Sequence of chain 23.C:
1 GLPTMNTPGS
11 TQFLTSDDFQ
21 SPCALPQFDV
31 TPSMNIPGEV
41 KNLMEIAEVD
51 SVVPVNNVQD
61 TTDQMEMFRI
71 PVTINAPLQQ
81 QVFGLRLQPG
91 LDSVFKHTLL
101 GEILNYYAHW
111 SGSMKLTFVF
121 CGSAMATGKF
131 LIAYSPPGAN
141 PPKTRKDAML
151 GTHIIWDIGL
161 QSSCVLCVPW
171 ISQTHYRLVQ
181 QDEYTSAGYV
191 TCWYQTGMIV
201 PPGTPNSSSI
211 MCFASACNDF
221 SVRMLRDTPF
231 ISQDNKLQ

Sequence of chain 23.A:
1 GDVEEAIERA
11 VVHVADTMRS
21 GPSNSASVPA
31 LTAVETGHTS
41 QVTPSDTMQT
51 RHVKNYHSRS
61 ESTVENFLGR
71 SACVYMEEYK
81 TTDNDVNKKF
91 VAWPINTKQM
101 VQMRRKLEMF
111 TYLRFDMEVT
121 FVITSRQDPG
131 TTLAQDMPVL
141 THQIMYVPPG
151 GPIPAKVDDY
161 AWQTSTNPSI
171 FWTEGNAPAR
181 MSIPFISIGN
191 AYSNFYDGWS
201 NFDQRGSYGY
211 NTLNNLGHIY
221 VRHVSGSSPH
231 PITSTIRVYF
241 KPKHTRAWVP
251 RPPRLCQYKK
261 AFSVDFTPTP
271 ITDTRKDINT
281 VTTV

Sequence of chain 24.C:
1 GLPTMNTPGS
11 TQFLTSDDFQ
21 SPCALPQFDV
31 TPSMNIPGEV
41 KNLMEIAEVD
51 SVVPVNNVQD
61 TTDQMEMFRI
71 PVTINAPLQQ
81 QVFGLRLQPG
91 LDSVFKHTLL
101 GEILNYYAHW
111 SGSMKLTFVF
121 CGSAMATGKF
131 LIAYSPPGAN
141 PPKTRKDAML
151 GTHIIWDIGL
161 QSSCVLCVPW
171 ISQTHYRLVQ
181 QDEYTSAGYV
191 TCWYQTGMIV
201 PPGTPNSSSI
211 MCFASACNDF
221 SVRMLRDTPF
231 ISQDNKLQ

This protein binds this small molecule.
Small molecule (SMILES): Cc1cc(CCCCCCCOc2ccc(C3=NCCO3)cc2)on1

Binding-site contacts:
Ligand atom C4A contacts residue ILE170 of chain 23.A at 3.9 Å (hydrophobic).
Ligand atom N3A contacts residue TYR146 of chain 23.A at 4.0 Å.
Ligand atom C1B contacts residue ILE183 of chain 23.A at 4.0 Å (hydrophobic).
Ligand atom C5B contacts residue ILE183 of chain 23.A at 3.7 Å (hydrophobic).
Ligand atom O1 contacts residue THR97 of chain 23.A at 3.4 Å (h-bond).
Ligand atom C4 contacts residue TYR192 of chain 23.A at 3.5 Å (hydrophobic).
Ligand atom C5A contacts residue ILE144 of chain 23.A at 3.7 Å (hydrophobic).
Ligand atom N3A contacts residue ALA24 of chain 23.C at 3.8 Å.
Ligand atom C6B contacts residue ILE183 of chain 23.A at 3.6 Å (hydrophobic).
Ligand atom C4B contacts residue TYR146 of chain 23.A at 3.7 Å (hydrophobic).
Ligand atom N2 contacts residue W711 of chain 23.F at 2.9 Å.
Ligand atom C2C contacts residue LEU216 of chain 23.A at 3.7 Å (hydrophobic).
Ligand atom C4A contacts residue LEU14 of chain 24.C at 4.0 Å (hydrophobic).
Ligand atom C5B contacts residue TYR146 of chain 23.A at 3.4 Å (hydrophobic).
Ligand atom C5A contacts residue PRO168 of chain 23.A at 4.0 Å (hydrophobic).
Ligand atom C2C contacts residue THR97 of chain 23.A at 3.9 Å.
Ligand atom C4A contacts residue MET181 of chain 23.A at 3.6 Å (hydrophobic).
Ligand atom C31 contacts residue W711 of chain 23.F at 3.0 Å.
Ligand atom C2A contacts residue MET181 of chain 23.A at 3.7 Å (hydrophobic).
Ligand atom O1A contacts residue PHE121 of chain 23.A at 4.0 Å.
Ligand atom O1B contacts residue ILE95 of chain 23.A at 3.6 Å.
Ligand atom N3A contacts residue MET181 of chain 23.A at 3.3 Å.
Ligand atom N2 contacts residue THR97 of chain 23.A at 3.7 Å.
Ligand atom C6B contacts residue TYR146 of chain 23.A at 3.8 Å (hydrophobic).
Ligand atom C4B contacts residue ILE183 of chain 23.A at 4.0 Å (hydrophobic).
Ligand atom C3C contacts residue TYR192 of chain 23.A at 4.0 Å (hydrophobic).
Ligand atom C3 contacts residue W711 of chain 23.F at 3.3 Å.
Ligand atom C3C contacts residue LEU216 of chain 23.A at 3.7 Å (hydrophobic).
Ligand atom C3B contacts residue ILE219 of chain 23.A at 3.8 Å (hydrophobic).
Ligand atom C31 contacts residue ASN214 of chain 23.A at 3.3 Å.
Ligand atom C6C contacts residue ILE186 of chain 23.A at 3.9 Å (hydrophobic).
Ligand atom C5A contacts residue ILE170 of chain 23.A at 3.8 Å (hydrophobic).
Ligand atom O1 contacts residue W711 of chain 23.F at 3.7 Å.
Ligand atom C4A contacts residue ALA24 of chain 23.C at 4.0 Å (hydrophobic).
Ligand atom C1C contacts residue PHE115 of chain 23.A at 3.9 Å (hydrophobic).
Ligand atom C2A contacts residue TYR146 of chain 23.A at 3.7 Å (hydrophobic).
Ligand atom C31 contacts residue LEU216 of chain 23.A at 3.4 Å (hydrophobic).
Ligand atom C1C contacts residue THR97 of chain 23.A at 3.9 Å.
Ligand atom C2B contacts residue ILE219 of chain 23.A at 3.8 Å (hydrophobic).
Ligand atom C4C contacts residue MET117 of chain 23.A at 3.9 Å (hydrophobic).